A protein and the small-molecule ligand that binds it are described below.
Small molecule (SMILES): CN[C@@H]1C[C@H]2O[C@@](C)([C@@H]1OC)n1c3ccccc3c3c4c(c5c6ccccc6n2c5c31)C(=O)NC4

Binding-site contacts:
Ligand atom C9 contacts residue THR99 of chain 1.A at 3.4 Å.
Ligand atom C13 contacts residue SER163 of chain 1.A at 3.3 Å.
Ligand atom C15 contacts residue LYS53 of chain 1.A at 3.7 Å.
Ligand atom N4 contacts residue ARG150 of chain 1.A at 3.0 Å (salt-bridge).
Ligand atom O5 contacts residue PHE101 of chain 1.A at 3.3 Å.
Ligand atom C27 contacts residue SER163 of chain 1.A at 3.7 Å.
Ligand atom C3 contacts residue MET102 of chain 1.A at 3.6 Å (hydrophobic).
Ligand atom C8 contacts residue MET102 of chain 1.A at 3.7 Å (hydrophobic).
Ligand atom C9 contacts residue ALA51 of chain 1.A at 3.6 Å (hydrophobic).
Ligand atom C9 contacts residue LEU153 of chain 1.A at 3.7 Å (hydrophobic).
Ligand atom O5 contacts residue ALA51 of chain 1.A at 3.8 Å.
Ligand atom C10 contacts residue LEU153 of chain 1.A at 3.5 Å (hydrophobic).
Ligand atom C8 contacts residue ALA51 of chain 1.A at 3.5 Å (hydrophobic).
Ligand atom O5 contacts residue MET102 of chain 1.A at 2.8 Å (h-bond).
Ligand atom C12 contacts residue SER163 of chain 1.A at 3.6 Å.
Ligand atom C3 contacts residue GLY105 of chain 1.A at 3.5 Å.
Ligand atom C7 contacts residue LEU153 of chain 1.A at 3.7 Å (hydrophobic).
Ligand atom C1 contacts residue ILE27 of chain 1.A at 3.3 Å (hydrophobic).
Ligand atom C4 contacts residue ILE27 of chain 1.A at 3.7 Å (hydrophobic).
Ligand atom C15 contacts residue SER163 of chain 1.A at 3.8 Å.
Ligand atom C28 contacts residue ARG150 of chain 1.A at 3.7 Å.
Ligand atom C6 contacts residue ILE27 of chain 1.A at 3.6 Å (hydrophobic).
Ligand atom C4 contacts residue GLY105 of chain 1.A at 3.8 Å.
Ligand atom C25 contacts residue ILE27 of chain 1.A at 3.5 Å (hydrophobic).
Ligand atom C14 contacts residue ASP164 of chain 1.A at 3.8 Å.
Ligand atom O6 contacts residue ARG150 of chain 1.A at 3.8 Å.
Ligand atom C18 contacts residue VAL35 of chain 1.A at 3.7 Å (hydrophobic).
Ligand atom N1 contacts residue GLU100 of chain 1.A at 3.0 Å (salt-bridge).
Ligand atom C27 contacts residue ARG150 of chain 1.A at 3.5 Å.
Ligand atom C14 contacts residue GLU70 of chain 1.A at 3.5 Å.
Ligand atom O4 contacts residue GLY28 of chain 1.A at 3.3 Å.
Ligand atom C2 contacts residue GLY105 of chain 1.A at 3.6 Å.
Ligand atom C5 contacts residue ILE27 of chain 1.A at 3.5 Å (hydrophobic).
Ligand atom C15 contacts residue ASP164 of chain 1.A at 3.7 Å.
Ligand atom N1 contacts residue THR99 of chain 1.A at 3.7 Å.
Ligand atom O6 contacts residue LEU153 of chain 1.A at 3.7 Å.
Ligand atom C4 contacts residue MET102 of chain 1.A at 3.4 Å (hydrophobic).
Ligand atom C14 contacts residue SER163 of chain 1.A at 3.4 Å.
Ligand atom C25 contacts residue GLY28 of chain 1.A at 3.7 Å.
Ligand atom N1 contacts residue ALA51 of chain 1.A at 3.2 Å.

Sequence of chain 1.A:
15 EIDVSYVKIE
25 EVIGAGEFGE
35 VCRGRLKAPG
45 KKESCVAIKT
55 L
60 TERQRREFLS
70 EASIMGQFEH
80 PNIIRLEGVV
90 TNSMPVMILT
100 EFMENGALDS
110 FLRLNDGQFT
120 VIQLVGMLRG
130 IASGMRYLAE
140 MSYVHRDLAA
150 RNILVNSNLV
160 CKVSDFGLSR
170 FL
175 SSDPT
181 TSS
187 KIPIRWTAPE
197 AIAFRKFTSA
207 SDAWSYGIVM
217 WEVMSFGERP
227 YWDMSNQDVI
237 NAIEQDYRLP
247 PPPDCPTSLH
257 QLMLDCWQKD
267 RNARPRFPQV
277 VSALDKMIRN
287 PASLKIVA